Binding-site contacts:
Ligand atom O1 contacts residue GLY74 of chain 1.C at 2.7 Å (h-bond).
Ligand atom P9 contacts residue R521 of chain 1.J at 0.6 Å.
Ligand atom O1 contacts residue R521 of chain 1.J at 0.7 Å (h-bond).
Ligand atom C5 contacts residue ASP11 of chain 1.C at 3.4 Å.
Ligand atom O10 contacts residue ARG113 of chain 1.C at 2.6 Å (salt-bridge).
Ligand atom O12 contacts residue ARG141 of chain 1.D at 2.9 Å (salt-bridge).
Ligand atom C5 contacts residue R521 of chain 1.J at 0.3 Å.
Ligand atom O10 contacts residue HIS12 of chain 1.C at 2.6 Å (h-bond).
Ligand atom O14 contacts residue R521 of chain 1.J at 0.5 Å (h-bond).
Ligand atom O14 contacts residue HIS102 of chain 1.D at 2.7 Å (h-bond).
Ligand atom O10 contacts residue R521 of chain 1.J at 0.7 Å (h-bond).
Ligand atom O4 contacts residue GLY72 of chain 1.C at 3.5 Å (h-bond).
Ligand atom O8 contacts residue R521 of chain 1.J at 0.6 Å (h-bond).
Ligand atom O1 contacts residue GLU75 of chain 1.C at 3.1 Å (salt-bridge).
Ligand atom O1 contacts residue SER71 of chain 1.C at 2.9 Å (h-bond).
Ligand atom O4 contacts residue SER71 of chain 1.C at 2.8 Å (h-bond).
Ligand atom P9 contacts residue HIS12 of chain 1.C at 3.5 Å.
Ligand atom O4 contacts residue GLU75 of chain 1.C at 3.2 Å (salt-bridge).
Ligand atom O13 contacts residue GLY70 of chain 1.C at 2.8 Å (h-bond).
Ligand atom O13 contacts residue ASP11 of chain 1.C at 2.6 Å (salt-bridge).
Ligand atom O12 contacts residue ARG137 of chain 1.D at 3.2 Å (salt-bridge).
Ligand atom O4 contacts residue R521 of chain 1.J at 1.0 Å (h-bond).
Ligand atom O1 contacts residue ASN103 of chain 1.D at 3.1 Å (h-bond).
Ligand atom O4 contacts residue GLY70 of chain 1.C at 2.9 Å (h-bond).
Ligand atom O11 contacts residue R521 of chain 1.J at 0.7 Å (h-bond).
Ligand atom O12 contacts residue R521 of chain 1.J at 0.6 Å (h-bond).
Ligand atom O13 contacts residue GLU75 of chain 1.C at 3.1 Å (salt-bridge).
Ligand atom C2 contacts residue R521 of chain 1.J at 0.3 Å.
Ligand atom C7 contacts residue R521 of chain 1.J at 0.4 Å.
Ligand atom O13 contacts residue R521 of chain 1.J at 0.5 Å (h-bond).
Ligand atom O8 contacts residue ARG113 of chain 1.C at 3.3 Å (salt-bridge).
Ligand atom C5 contacts residue GLU75 of chain 1.C at 3.2 Å.
Ligand atom O13 contacts residue ALA13 of chain 1.C at 3.5 Å.
Ligand atom C6 contacts residue R521 of chain 1.J at 0.4 Å.
Ligand atom C2 contacts residue GLU75 of chain 1.C at 3.2 Å.
Ligand atom O11 contacts residue ARG137 of chain 1.D at 3.2 Å (salt-bridge).
Ligand atom C3 contacts residue R521 of chain 1.J at 0.3 Å.
Ligand atom O13 contacts residue GLY69 of chain 1.C at 3.4 Å.
Ligand atom C3 contacts residue GLU75 of chain 1.C at 3.1 Å.
Ligand atom O12 contacts residue HIS12 of chain 1.C at 3.3 Å (h-bond).

Sequence of chain 1.D:
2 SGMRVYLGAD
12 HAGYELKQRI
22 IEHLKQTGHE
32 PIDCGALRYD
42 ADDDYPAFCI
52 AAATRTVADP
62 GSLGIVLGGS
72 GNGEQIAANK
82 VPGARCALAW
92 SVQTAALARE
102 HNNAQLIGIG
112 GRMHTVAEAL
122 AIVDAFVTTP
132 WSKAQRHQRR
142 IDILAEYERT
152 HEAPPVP

This protein binds this small molecule.
Small molecule (SMILES): O=C(CO)[C@H](O)[C@H](O)COP(=O)(O)O

Sequence of chain 1.C:
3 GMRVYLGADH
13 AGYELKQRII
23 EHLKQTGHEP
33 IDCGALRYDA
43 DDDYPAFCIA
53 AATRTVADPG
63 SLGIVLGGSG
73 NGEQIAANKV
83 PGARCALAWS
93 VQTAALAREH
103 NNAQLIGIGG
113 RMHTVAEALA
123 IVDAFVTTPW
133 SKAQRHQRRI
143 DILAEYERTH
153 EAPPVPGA